Binding-site contacts:
Ligand atom C3' contacts residue IMP1 of chain 1.M at 0.1 Å.
Ligand atom O2' contacts residue IMP1 of chain 1.M at 0.1 Å (h-bond).
Ligand atom N3 contacts residue IMP1 of chain 1.M at 0.5 Å (h-bond).
Ligand atom O1P contacts residue ALA223 of chain 1.C at 2.8 Å (h-bond).
Ligand atom O6 contacts residue ALA306 of chain 1.C at 2.5 Å (h-bond).
Ligand atom C2 contacts residue CYS225 of chain 1.C at 2.3 Å (hydrophobic).
Ligand atom N1 contacts residue ARG314 of chain 1.C at 3.0 Å (salt-bridge).
Ligand atom O2P contacts residue IMP1 of chain 1.M at 0.3 Å (h-bond).
Ligand atom C4 contacts residue IMP1 of chain 1.M at 0.2 Å.
Ligand atom O5' contacts residue IMP1 of chain 1.M at 0.1 Å (h-bond).
Ligand atom C1' contacts residue IMP1 of chain 1.M at 0.1 Å.
Ligand atom C5' contacts residue IMP1 of chain 1.M at 0.1 Å.
Ligand atom N1 contacts residue CYS225 of chain 1.C at 3.1 Å (h-bond).
Ligand atom O1P contacts residue IMP1 of chain 1.M at 0.1 Å (h-bond).
Ligand atom O1P contacts residue GLY266 of chain 1.C at 2.9 Å (h-bond).
Ligand atom C8 contacts residue IMP1 of chain 1.M at 0.2 Å.
Ligand atom N3 contacts residue CYS225 of chain 1.C at 2.7 Å (h-bond).
Ligand atom O1P contacts residue GLY222 of chain 1.C at 3.1 Å.
Ligand atom O3P contacts residue IMP1 of chain 1.M at 0.1 Å (h-bond).
Ligand atom N1 contacts residue IMP1 of chain 1.M at 0.6 Å (h-bond).
Ligand atom P contacts residue IMP1 of chain 1.M at 0.1 Å.
Ligand atom O2' contacts residue ASP264 of chain 1.C at 2.4 Å (salt-bridge).
Ligand atom O2P contacts residue GLY287 of chain 1.C at 2.6 Å (h-bond).
Ligand atom C2' contacts residue IMP1 of chain 1.M at 0.1 Å.
Ligand atom C4' contacts residue IMP1 of chain 1.M at 0.1 Å.
Ligand atom O4' contacts residue IMP1 of chain 1.M at 0.1 Å (h-bond).
Ligand atom O6 contacts residue MET305 of chain 1.C at 3.1 Å (h-bond).
Ligand atom O3' contacts residue IMP1 of chain 1.M at 0.1 Å (h-bond).
Ligand atom O3' contacts residue SER55 of chain 1.C at 2.9 Å (h-bond).
Ligand atom O6 contacts residue IMP1 of chain 1.M at 0.2 Å (h-bond).
Ligand atom C5 contacts residue IMP1 of chain 1.M at 0.1 Å.
Ligand atom C6 contacts residue IMP1 of chain 1.M at 0.3 Å.
Ligand atom O2 contacts residue SER227 of chain 1.C at 2.5 Å (h-bond).
Ligand atom O2 contacts residue CYS225 of chain 1.C at 2.0 Å (h-bond).
Ligand atom N7 contacts residue IMP1 of chain 1.M at 0.2 Å (h-bond).
Ligand atom C2 contacts residue IMP1 of chain 1.M at 0.7 Å.
Ligand atom O3P contacts residue HIS302 of chain 1.C at 2.9 Å (h-bond).
Ligand atom O2 contacts residue IMP1 of chain 1.M at 1.5 Å.
Ligand atom N9 contacts residue IMP1 of chain 1.M at 0.1 Å (h-bond).
Ligand atom O3' contacts residue ASP264 of chain 1.C at 2.5 Å (salt-bridge).

Sequence of chain 1.C:
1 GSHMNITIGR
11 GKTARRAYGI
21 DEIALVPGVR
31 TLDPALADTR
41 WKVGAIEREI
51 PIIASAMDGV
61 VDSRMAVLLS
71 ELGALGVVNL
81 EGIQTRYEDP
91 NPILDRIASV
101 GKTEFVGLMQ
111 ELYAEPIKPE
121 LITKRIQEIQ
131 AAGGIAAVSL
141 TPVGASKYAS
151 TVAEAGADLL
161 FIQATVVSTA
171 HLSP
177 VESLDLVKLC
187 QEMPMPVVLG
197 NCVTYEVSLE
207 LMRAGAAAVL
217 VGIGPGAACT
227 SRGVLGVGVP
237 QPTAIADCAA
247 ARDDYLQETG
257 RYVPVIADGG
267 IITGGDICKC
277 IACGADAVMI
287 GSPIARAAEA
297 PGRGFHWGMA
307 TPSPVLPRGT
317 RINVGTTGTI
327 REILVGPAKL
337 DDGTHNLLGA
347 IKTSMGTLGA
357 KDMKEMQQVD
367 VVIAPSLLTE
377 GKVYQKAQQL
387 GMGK

This protein binds this small molecule.
Small molecule (SMILES): O=c1[nH]c(=O)c2[nH+]cn([C@@H]3O[C@H](COP(=O)(O)O)[C@@H](O)[C@H]3O)c2[nH]1